The small molecule below binds the protein below.
Small molecule (SMILES): CS(=O)(=O)N1CCN(Cc2cc3nc(-c4cccc5[nH]ncc45)nc(N4CCOCC4)c3s2)CC1

Binding-site contacts:
Ligand atom C23 contacts residue TYR725 of chain 1.A at 3.2 Å (hydrophobic).
Ligand atom S2 contacts residue LYS660 of chain 1.A at 3.6 Å.
Ligand atom O3 contacts residue ILE739 of chain 1.A at 3.3 Å.
Ligand atom C19 contacts residue LYS691 of chain 1.A at 3.6 Å.
Ligand atom C19 contacts residue ASP694 of chain 1.A at 3.7 Å.
Ligand atom N1 contacts residue ILE821 of chain 1.A at 3.5 Å.
Ligand atom N7 contacts residue TYR725 of chain 1.A at 2.6 Å (h-bond).
Ligand atom O2 contacts residue MET662 of chain 1.A at 3.3 Å.
Ligand atom N6 contacts residue ASP822 of chain 1.A at 3.5 Å.
Ligand atom S1 contacts residue MET811 of chain 1.A at 3.5 Å.
Ligand atom C21 contacts residue ASP822 of chain 1.A at 3.6 Å.
Ligand atom O3 contacts residue VAL740 of chain 1.A at 2.8 Å (h-bond).
Ligand atom N7 contacts residue ASP822 of chain 1.A at 3.3 Å (salt-bridge).
Ligand atom C11 contacts residue MET662 of chain 1.A at 3.4 Å (hydrophobic).
Ligand atom C4 contacts residue ILE689 of chain 1.A at 3.6 Å (hydrophobic).
Ligand atom C15 contacts residue GLU738 of chain 1.A at 3.4 Å.
Ligand atom C22 contacts residue ILE737 of chain 1.A at 3.7 Å (hydrophobic).
Ligand atom O1 contacts residue MET662 of chain 1.A at 3.9 Å.
Ligand atom C2 contacts residue ILE821 of chain 1.A at 3.5 Å (hydrophobic).
Ligand atom C3 contacts residue ILE821 of chain 1.A at 3.9 Å (hydrophobic).
Ligand atom C20 contacts residue ASP822 of chain 1.A at 3.0 Å.
Ligand atom C17 contacts residue ILE689 of chain 1.A at 3.4 Å (hydrophobic).
Ligand atom N3 contacts residue ILE689 of chain 1.A at 3.7 Å.
Ligand atom C23 contacts residue ILE821 of chain 1.A at 3.8 Å (hydrophobic).
Ligand atom N6 contacts residue TYR725 of chain 1.A at 3.8 Å.
Ligand atom N2 contacts residue ILE689 of chain 1.A at 3.8 Å.
Ligand atom N6 contacts residue ASP699 of chain 1.A at 3.0 Å (salt-bridge).
Ligand atom C19 contacts residue ASP822 of chain 1.A at 3.5 Å.
Ligand atom N6 contacts residue ILE737 of chain 1.A at 3.9 Å.
Ligand atom C21 contacts residue ILE737 of chain 1.A at 3.6 Å (hydrophobic).
Ligand atom C7 contacts residue THR745 of chain 1.A at 3.6 Å.
Ligand atom C16 contacts residue VAL740 of chain 1.A at 3.5 Å (hydrophobic).
Ligand atom O2 contacts residue ALA663 of chain 1.A at 2.8 Å (h-bond).
Ligand atom N7 contacts residue ASP699 of chain 1.A at 3.8 Å.
Ligand atom C23 contacts residue ASP822 of chain 1.A at 3.6 Å.
Ligand atom C16 contacts residue ILE739 of chain 1.A at 3.9 Å (hydrophobic).
Ligand atom O1 contacts residue LYS660 of chain 1.A at 2.1 Å (salt-bridge).
Ligand atom O3 contacts residue GLU738 of chain 1.A at 3.1 Å (salt-bridge).
Ligand atom C14 contacts residue GLU738 of chain 1.A at 3.7 Å.
Ligand atom C1 contacts residue ILE821 of chain 1.A at 3.8 Å (hydrophobic).

Sequence of chain 1.A:
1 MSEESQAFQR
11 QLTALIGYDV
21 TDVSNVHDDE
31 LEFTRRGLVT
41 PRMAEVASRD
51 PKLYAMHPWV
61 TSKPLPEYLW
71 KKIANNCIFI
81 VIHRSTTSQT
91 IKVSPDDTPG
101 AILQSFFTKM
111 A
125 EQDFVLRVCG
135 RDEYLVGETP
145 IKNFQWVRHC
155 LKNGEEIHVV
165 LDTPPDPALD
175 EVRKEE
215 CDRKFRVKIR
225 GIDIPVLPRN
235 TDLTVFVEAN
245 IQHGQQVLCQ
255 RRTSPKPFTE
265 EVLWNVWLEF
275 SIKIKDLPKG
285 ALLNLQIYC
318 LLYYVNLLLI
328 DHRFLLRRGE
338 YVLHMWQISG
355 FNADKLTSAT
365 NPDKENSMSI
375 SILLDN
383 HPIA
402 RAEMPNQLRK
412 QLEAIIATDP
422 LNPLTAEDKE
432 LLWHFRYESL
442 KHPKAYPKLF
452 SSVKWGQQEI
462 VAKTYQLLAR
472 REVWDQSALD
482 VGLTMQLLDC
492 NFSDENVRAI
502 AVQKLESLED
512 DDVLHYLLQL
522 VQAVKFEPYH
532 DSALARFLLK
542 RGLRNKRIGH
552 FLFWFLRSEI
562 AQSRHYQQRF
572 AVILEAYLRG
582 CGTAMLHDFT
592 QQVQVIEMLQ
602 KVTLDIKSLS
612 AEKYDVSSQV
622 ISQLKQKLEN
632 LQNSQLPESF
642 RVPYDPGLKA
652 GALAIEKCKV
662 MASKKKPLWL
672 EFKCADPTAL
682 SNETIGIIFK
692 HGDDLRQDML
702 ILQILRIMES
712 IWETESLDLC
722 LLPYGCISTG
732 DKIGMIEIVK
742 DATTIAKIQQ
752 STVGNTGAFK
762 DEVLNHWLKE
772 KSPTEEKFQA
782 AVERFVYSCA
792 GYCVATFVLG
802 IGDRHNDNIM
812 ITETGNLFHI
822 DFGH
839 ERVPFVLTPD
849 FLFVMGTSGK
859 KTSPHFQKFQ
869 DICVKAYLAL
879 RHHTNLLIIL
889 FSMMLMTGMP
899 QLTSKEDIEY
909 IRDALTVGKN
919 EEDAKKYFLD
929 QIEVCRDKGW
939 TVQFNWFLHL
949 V